Sequence of chain 1.A:
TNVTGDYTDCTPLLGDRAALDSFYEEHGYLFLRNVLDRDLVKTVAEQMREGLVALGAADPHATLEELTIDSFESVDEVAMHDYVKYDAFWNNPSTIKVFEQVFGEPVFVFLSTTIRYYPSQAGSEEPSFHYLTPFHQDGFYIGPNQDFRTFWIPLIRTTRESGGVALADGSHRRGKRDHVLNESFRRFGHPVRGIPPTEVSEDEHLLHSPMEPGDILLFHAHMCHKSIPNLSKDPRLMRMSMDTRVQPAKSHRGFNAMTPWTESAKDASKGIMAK

Binding-site contacts:
Ligand atom C14 contacts residue ILE276 of chain 1.A at 3.9 Å (hydrophobic).
Ligand atom O1 contacts residue ARG191 of chain 1.A at 3.0 Å (salt-bridge).
Ligand atom C1 contacts residue SER273 of chain 1.A at 3.5 Å.
Ligand atom C2 contacts residue SER273 of chain 1.A at 4.2 Å.
Ligand atom O2 contacts residue AKG1 of chain 1.E at 3.9 Å.
Ligand atom C10 contacts residue ILE276 of chain 1.A at 4.4 Å (hydrophobic).
Ligand atom C3 contacts residue ILE276 of chain 1.A at 4.3 Å (hydrophobic).
Ligand atom C13 contacts residue THR137 of chain 1.A at 3.4 Å.
Ligand atom C11 contacts residue THR137 of chain 1.A at 4.2 Å.
Ligand atom C7 contacts residue ARG191 of chain 1.A at 3.4 Å.
Ligand atom C13 contacts residue ARG120 of chain 1.A at 3.5 Å.
Ligand atom C3 contacts residue TYR145 of chain 1.A at 3.7 Å (hydrophobic).
Ligand atom O2 contacts residue THR137 of chain 1.A at 3.5 Å.
Ligand atom C1 contacts residue ARG191 of chain 1.A at 4.2 Å.
Ligand atom C5 contacts residue TYR145 of chain 1.A at 4.0 Å (hydrophobic).
Ligand atom C10 contacts residue HIS140 of chain 1.A at 4.3 Å.
Ligand atom C10 contacts residue TYR145 of chain 1.A at 3.9 Å (hydrophobic).
Ligand atom O1 contacts residue THR137 of chain 1.A at 3.5 Å.
Ligand atom C11 contacts residue PRO138 of chain 1.A at 4.0 Å (hydrophobic).
Ligand atom O2 contacts residue ARG120 of chain 1.A at 2.8 Å (salt-bridge).
Ligand atom C1 contacts residue VAL196 of chain 1.A at 4.3 Å (hydrophobic).
Ligand atom C2 contacts residue TYR145 of chain 1.A at 4.3 Å (hydrophobic).
Ligand atom O2 contacts residue TYR145 of chain 1.A at 4.3 Å.
Ligand atom C6 contacts residue THR137 of chain 1.A at 4.0 Å.
Ligand atom C14 contacts residue SER273 of chain 1.A at 3.6 Å.
Ligand atom C14 contacts residue TYR145 of chain 1.A at 4.2 Å (hydrophobic).
Ligand atom C10 contacts residue PHE144 of chain 1.A at 4.2 Å (hydrophobic).
Ligand atom C9 contacts residue ARG197 of chain 1.A at 4.3 Å.
Ligand atom C14 contacts residue ALA272 of chain 1.A at 3.5 Å (hydrophobic).
Ligand atom C10 contacts residue ARG197 of chain 1.A at 4.0 Å.
Ligand atom C8 contacts residue VAL196 of chain 1.A at 4.1 Å (hydrophobic).
Ligand atom O1 contacts residue ARG120 of chain 1.A at 3.1 Å (salt-bridge).
Ligand atom C13 contacts residue ARG191 of chain 1.A at 3.7 Å.
Ligand atom C15 contacts residue TYR145 of chain 1.A at 3.8 Å (hydrophobic).
Ligand atom O2 contacts residue FE1 of chain 1.B at 4.3 Å.
Ligand atom C12 contacts residue THR137 of chain 1.A at 3.8 Å.
Ligand atom C6 contacts residue ARG191 of chain 1.A at 3.8 Å.
Ligand atom C8 contacts residue ARG191 of chain 1.A at 4.3 Å.
Ligand atom C11 contacts residue HIS140 of chain 1.A at 4.0 Å.
Ligand atom C12 contacts residue HIS140 of chain 1.A at 3.4 Å.

This small molecule binds to this protein.
Small molecule (SMILES): C[C@H]1CC[C@@H]2C(C(=O)O)=C[C@H]3CC(C)(C)C[C@]213